Sequence of chain 1.B:
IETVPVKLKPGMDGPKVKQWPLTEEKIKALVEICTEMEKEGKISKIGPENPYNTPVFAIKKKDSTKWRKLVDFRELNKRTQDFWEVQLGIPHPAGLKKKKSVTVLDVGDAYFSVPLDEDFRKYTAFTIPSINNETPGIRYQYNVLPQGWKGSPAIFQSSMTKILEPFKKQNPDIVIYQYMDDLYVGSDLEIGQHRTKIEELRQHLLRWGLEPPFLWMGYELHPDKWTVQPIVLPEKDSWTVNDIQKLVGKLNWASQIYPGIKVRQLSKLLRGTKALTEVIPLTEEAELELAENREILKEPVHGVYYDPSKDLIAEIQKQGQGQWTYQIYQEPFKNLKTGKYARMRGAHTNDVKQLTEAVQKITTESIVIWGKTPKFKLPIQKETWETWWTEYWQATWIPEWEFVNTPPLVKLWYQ

Sequence of chain 1.A:
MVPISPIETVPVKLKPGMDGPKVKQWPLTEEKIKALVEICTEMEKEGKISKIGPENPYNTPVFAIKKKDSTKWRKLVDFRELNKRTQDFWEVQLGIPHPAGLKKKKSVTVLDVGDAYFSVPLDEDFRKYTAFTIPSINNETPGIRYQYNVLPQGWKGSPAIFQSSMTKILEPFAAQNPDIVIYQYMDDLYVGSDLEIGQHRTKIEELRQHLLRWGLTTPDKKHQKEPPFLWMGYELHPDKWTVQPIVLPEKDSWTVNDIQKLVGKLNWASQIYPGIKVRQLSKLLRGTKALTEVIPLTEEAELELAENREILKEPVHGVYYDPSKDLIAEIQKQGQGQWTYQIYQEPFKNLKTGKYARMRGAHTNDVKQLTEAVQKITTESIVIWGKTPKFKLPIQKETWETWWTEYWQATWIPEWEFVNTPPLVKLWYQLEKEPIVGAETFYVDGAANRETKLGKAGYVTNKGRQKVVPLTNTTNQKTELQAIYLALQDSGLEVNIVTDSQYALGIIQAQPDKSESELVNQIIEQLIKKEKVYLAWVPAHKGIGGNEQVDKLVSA

A small-molecule ligand and the protein it binds are described below.
Small molecule (SMILES): Cc1cc(/C=C/C#N)cc(C)c1Nc1ccnc(Nc2ccc(C#N)cc2)n1

Binding-site contacts:
Ligand atom C1 contacts residue TYR183 of chain 1.A at 3.5 Å (hydrophobic).
Ligand atom C7 contacts residue TYR183 of chain 1.A at 3.6 Å (hydrophobic).
Ligand atom C6 contacts residue TYR183 of chain 1.A at 3.5 Å (hydrophobic).
Ligand atom N3 contacts residue LEU102 of chain 1.A at 3.6 Å.
Ligand atom N6 contacts residue PHE229 of chain 1.A at 3.6 Å.
Ligand atom C11 contacts residue LEU102 of chain 1.A at 3.7 Å (hydrophobic).
Ligand atom C2 contacts residue TYR183 of chain 1.A at 3.4 Å (hydrophobic).
Ligand atom N4 contacts residue LYS103 of chain 1.A at 2.7 Å (salt-bridge).
Ligand atom N6 contacts residue TYR190 of chain 1.A at 3.4 Å (h-bond).
Ligand atom C16 contacts residue LYS105 of chain 1.A at 3.7 Å.
Ligand atom N5 contacts residue PHE229 of chain 1.A at 3.5 Å.
Ligand atom C16 contacts residue LYS103 of chain 1.A at 3.5 Å.
Ligand atom C14 contacts residue PRO238 of chain 1.A at 3.6 Å (hydrophobic).
Ligand atom N4 contacts residue LYS105 of chain 1.A at 3.6 Å.
Ligand atom N2 contacts residue LEU102 of chain 1.A at 3.8 Å.
Ligand atom C12 contacts residue LEU102 of chain 1.A at 3.7 Å (hydrophobic).
Ligand atom N2 contacts residue LYS105 of chain 1.A at 3.6 Å.
Ligand atom C13 contacts residue HIS237 of chain 1.A at 3.6 Å.
Ligand atom C7 contacts residue LEU102 of chain 1.A at 3.8 Å (hydrophobic).
Ligand atom C14 contacts residue TYR320 of chain 1.A at 3.7 Å (hydrophobic).
Ligand atom C21 contacts residue TYR190 of chain 1.A at 3.7 Å (hydrophobic).
Ligand atom N4 contacts residue LEU102 of chain 1.A at 3.5 Å.
Ligand atom C14 contacts residue HIS237 of chain 1.A at 3.3 Å.
Ligand atom C15 contacts residue LYS105 of chain 1.A at 3.5 Å.
Ligand atom N5 contacts residue LEU236 of chain 1.A at 3.3 Å (h-bond).
Ligand atom C9 contacts residue GLU138 of chain 1.B at 3.6 Å.
Ligand atom N6 contacts residue TRP231 of chain 1.A at 3.4 Å.
Ligand atom C3 contacts residue TYR183 of chain 1.A at 3.7 Å (hydrophobic).
Ligand atom C22 contacts residue TRP231 of chain 1.A at 3.1 Å (hydrophobic).
Ligand atom C5 contacts residue TYR183 of chain 1.A at 3.7 Å (hydrophobic).
Ligand atom C20 contacts residue TRP231 of chain 1.A at 3.4 Å (hydrophobic).
Ligand atom C19 contacts residue HIS237 of chain 1.A at 3.2 Å.
Ligand atom N2 contacts residue LYS103 of chain 1.A at 3.2 Å (salt-bridge).
Ligand atom C12 contacts residue LYS103 of chain 1.A at 3.7 Å.
Ligand atom N5 contacts residue HIS237 of chain 1.A at 3.1 Å.
Ligand atom C4 contacts residue TYR190 of chain 1.A at 3.5 Å (hydrophobic).
Ligand atom N1 contacts residue TYR183 of chain 1.A at 3.7 Å.
Ligand atom C22 contacts residue TYR190 of chain 1.A at 3.7 Å (hydrophobic).
Ligand atom N5 contacts residue PRO238 of chain 1.A at 3.5 Å (h-bond).
Ligand atom C15 contacts residue LYS103 of chain 1.A at 3.2 Å.